Sequence of chain 1.L:
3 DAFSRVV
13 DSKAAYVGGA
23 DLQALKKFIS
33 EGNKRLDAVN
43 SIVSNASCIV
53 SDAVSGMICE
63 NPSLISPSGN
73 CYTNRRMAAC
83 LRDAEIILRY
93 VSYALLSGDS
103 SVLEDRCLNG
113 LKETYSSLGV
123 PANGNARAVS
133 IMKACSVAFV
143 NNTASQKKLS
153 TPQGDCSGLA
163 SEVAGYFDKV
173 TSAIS

Sequence of chain 1.J:
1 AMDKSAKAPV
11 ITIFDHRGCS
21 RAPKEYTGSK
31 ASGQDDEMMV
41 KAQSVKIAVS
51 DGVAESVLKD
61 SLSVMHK

The protein below binds the small molecule below.
Small molecule (SMILES): C=CC1=C(C)[C@@H](CC2=N/C(=C\c3[nH]c(/C=C4\NC(=O)C(C)=C4C=C)c(C)c3CCC(=O)O)C(CCC(=O)O)=C2C)NC1=O

Sequence of chain 1.K:
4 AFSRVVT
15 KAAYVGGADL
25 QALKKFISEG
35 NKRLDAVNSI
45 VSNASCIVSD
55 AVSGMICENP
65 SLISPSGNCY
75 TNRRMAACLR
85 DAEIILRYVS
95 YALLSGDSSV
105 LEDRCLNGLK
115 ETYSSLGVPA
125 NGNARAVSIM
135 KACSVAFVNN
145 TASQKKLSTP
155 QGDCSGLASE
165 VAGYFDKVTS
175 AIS

Binding-site contacts:
Ligand atom O1B contacts residue ARG21 of chain 1.J at 3.1 Å (salt-bridge).
Ligand atom OA contacts residue SER68 of chain 1.K at 3.6 Å.
Ligand atom CAD contacts residue PRO23 of chain 1.J at 3.6 Å (hydrophobic).
Ligand atom O2B contacts residue ARG21 of chain 1.J at 3.4 Å (salt-bridge).
Ligand atom ND contacts residue MET39 of chain 1.J at 3.6 Å.
Ligand atom CBB contacts residue ILE67 of chain 1.K at 3.2 Å (hydrophobic).
Ligand atom C4D contacts residue MET39 of chain 1.J at 3.3 Å (hydrophobic).
Ligand atom ND contacts residue GLU25 of chain 1.J at 2.8 Å (salt-bridge).
Ligand atom O1C contacts residue LYS41 of chain 1.J at 2.7 Å (salt-bridge).
Ligand atom O2B contacts residue PRO69 of chain 1.K at 3.7 Å.
Ligand atom CMD contacts residue GLU37 of chain 1.J at 3.6 Å.
Ligand atom CHA contacts residue CYS19 of chain 1.J at 3.5 Å (hydrophobic).
Ligand atom CGC contacts residue LYS41 of chain 1.J at 3.6 Å.
Ligand atom OA contacts residue SER65 of chain 1.K at 3.5 Å.
Ligand atom CAD contacts residue ASP36 of chain 1.J at 3.5 Å.
Ligand atom C2C contacts residue GLU25 of chain 1.J at 3.6 Å.
Ligand atom CBA contacts residue CYS19 of chain 1.J at 2.7 Å (hydrophobic).
Ligand atom OD contacts residue LYS24 of chain 1.J at 3.2 Å (salt-bridge).
Ligand atom OD contacts residue MET39 of chain 1.J at 3.4 Å.
Ligand atom CMC contacts residue GLU25 of chain 1.J at 3.7 Å.
Ligand atom O2C contacts residue PHE14 of chain 1.J at 3.5 Å.
Ligand atom CHB contacts residue ARG21 of chain 1.J at 3.3 Å.
Ligand atom CHC contacts residue PHE14 of chain 1.J at 3.6 Å (hydrophobic).
Ligand atom C4A contacts residue ARG21 of chain 1.J at 3.5 Å.
Ligand atom CMB contacts residue SER68 of chain 1.K at 3.6 Å.
Ligand atom CGB contacts residue ARG21 of chain 1.J at 3.7 Å.
Ligand atom OD contacts residue TYR26 of chain 1.J at 3.1 Å (h-bond).
Ligand atom CAA contacts residue CYS19 of chain 1.J at 1.8 Å (hydrophobic).
Ligand atom OD contacts residue GLU25 of chain 1.J at 3.2 Å (salt-bridge).
Ligand atom C2A contacts residue CYS19 of chain 1.J at 3.6 Å (hydrophobic).
Ligand atom OD contacts residue PRO23 of chain 1.J at 3.5 Å.
Ligand atom C1C contacts residue ARG21 of chain 1.J at 3.5 Å.
Ligand atom C4C contacts residue PHE14 of chain 1.J at 3.6 Å (hydrophobic).
Ligand atom CMB contacts residue ILE67 of chain 1.K at 3.3 Å (hydrophobic).
Ligand atom NB contacts residue ARG21 of chain 1.J at 3.5 Å (salt-bridge).
Ligand atom CMA contacts residue SER20 of chain 1.J at 3.3 Å.
Ligand atom CAB contacts residue ILE67 of chain 1.K at 3.5 Å (hydrophobic).
Ligand atom C3D contacts residue PRO23 of chain 1.J at 3.7 Å (hydrophobic).
Ligand atom C3A contacts residue CYS19 of chain 1.J at 2.6 Å (hydrophobic).
Ligand atom C4A contacts residue CYS19 of chain 1.J at 3.3 Å (hydrophobic).

Sequence of chain 1.I:
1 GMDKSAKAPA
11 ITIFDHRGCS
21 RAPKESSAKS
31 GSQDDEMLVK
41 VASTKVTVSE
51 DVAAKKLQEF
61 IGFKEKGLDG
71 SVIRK